Sequence of chain 2.A:
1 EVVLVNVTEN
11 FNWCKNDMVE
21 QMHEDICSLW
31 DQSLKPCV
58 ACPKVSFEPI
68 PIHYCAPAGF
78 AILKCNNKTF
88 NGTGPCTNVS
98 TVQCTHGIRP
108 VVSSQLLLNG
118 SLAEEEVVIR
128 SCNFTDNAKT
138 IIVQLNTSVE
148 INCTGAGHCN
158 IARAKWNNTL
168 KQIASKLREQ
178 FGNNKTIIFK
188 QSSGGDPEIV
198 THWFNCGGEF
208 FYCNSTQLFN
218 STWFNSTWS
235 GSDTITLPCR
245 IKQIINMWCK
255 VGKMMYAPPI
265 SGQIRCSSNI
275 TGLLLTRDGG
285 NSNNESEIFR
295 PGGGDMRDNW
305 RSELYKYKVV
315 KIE

Binding-site contacts:
Ligand atom C7 contacts residue ASN211 of chain 2.A at 3.4 Å.
Ligand atom C7 contacts residue PRO242 of chain 2.A at 4.2 Å (hydrophobic).
Ligand atom O7 contacts residue PRO242 of chain 2.A at 4.4 Å.
Ligand atom O7 contacts residue THR213 of chain 2.A at 3.9 Å.
Ligand atom C2 contacts residue THR213 of chain 2.A at 3.5 Å.
Ligand atom O7 contacts residue ASN211 of chain 2.A at 3.4 Å (h-bond).
Ligand atom C6 contacts residue GLN188 of chain 2.A at 3.7 Å.
Ligand atom O6 contacts residue VAL197 of chain 2.A at 4.1 Å.
Ligand atom N2 contacts residue ASN211 of chain 2.A at 2.8 Å (h-bond).
Ligand atom O7 contacts residue GLN214 of chain 2.A at 3.7 Å.
Ligand atom C4 contacts residue ASN211 of chain 2.A at 4.2 Å.
Ligand atom O6 contacts residue GLN188 of chain 2.A at 4.3 Å.
Ligand atom C8 contacts residue ASN211 of chain 2.A at 4.5 Å.
Ligand atom C6 contacts residue THR213 of chain 2.A at 4.2 Å.
Ligand atom C5 contacts residue ASN211 of chain 2.A at 3.6 Å.
Ligand atom C1 contacts residue ASN211 of chain 2.A at 1.5 Å.
Ligand atom O4 contacts residue GLN188 of chain 2.A at 4.4 Å.
Ligand atom C2 contacts residue ASN211 of chain 2.A at 2.5 Å.
Ligand atom C3 contacts residue THR213 of chain 2.A at 4.0 Å.
Ligand atom O3 contacts residue THR213 of chain 2.A at 4.0 Å.
Ligand atom C5 contacts residue THR213 of chain 2.A at 3.8 Å.
Ligand atom C1 contacts residue THR213 of chain 2.A at 3.9 Å.
Ligand atom O6 contacts residue THR213 of chain 2.A at 4.4 Å.
Ligand atom C8 contacts residue PRO242 of chain 2.A at 3.9 Å (hydrophobic).
Ligand atom O3 contacts residue NAG1 of chain 2.M at 3.7 Å.
Ligand atom C4 contacts residue THR213 of chain 2.A at 3.5 Å.
Ligand atom O5 contacts residue THR213 of chain 2.A at 3.2 Å (h-bond).
Ligand atom C3 contacts residue ASN211 of chain 2.A at 3.8 Å.
Ligand atom O5 contacts residue ASN211 of chain 2.A at 2.4 Å (h-bond).

A small-molecule ligand and the protein it binds are described below.
Small molecule (SMILES): CC(=O)N[C@@H]1[C@@H](O)[C@H](O)[C@@H](CO)O[C@H]1O